Sequence of chain 1.C:
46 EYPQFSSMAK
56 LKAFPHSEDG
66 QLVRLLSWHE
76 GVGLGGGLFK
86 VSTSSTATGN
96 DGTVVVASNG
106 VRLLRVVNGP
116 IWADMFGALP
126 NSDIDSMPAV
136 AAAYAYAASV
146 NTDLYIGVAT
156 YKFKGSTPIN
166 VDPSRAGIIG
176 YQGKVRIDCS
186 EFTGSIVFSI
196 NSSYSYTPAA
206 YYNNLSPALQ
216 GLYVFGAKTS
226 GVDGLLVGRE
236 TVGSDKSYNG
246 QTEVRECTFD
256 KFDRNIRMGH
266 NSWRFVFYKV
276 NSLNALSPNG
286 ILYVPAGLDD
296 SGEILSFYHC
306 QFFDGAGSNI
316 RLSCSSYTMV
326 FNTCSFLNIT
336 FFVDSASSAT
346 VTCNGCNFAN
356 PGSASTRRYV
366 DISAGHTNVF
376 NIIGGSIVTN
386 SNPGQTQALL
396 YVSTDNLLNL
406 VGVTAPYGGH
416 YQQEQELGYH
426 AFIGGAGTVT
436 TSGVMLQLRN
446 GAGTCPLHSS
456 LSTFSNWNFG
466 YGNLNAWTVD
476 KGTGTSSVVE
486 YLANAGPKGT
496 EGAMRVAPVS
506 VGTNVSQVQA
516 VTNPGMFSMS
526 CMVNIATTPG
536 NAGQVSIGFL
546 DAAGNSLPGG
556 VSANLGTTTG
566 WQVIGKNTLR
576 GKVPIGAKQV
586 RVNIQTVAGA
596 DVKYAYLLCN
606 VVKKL

Binding-site contacts:
Ligand atom C2 contacts residue ASN385 of chain 1.C at 3.5 Å.
Ligand atom C5 contacts residue GLN442 of chain 1.C at 3.7 Å.
Ligand atom O4 contacts residue GLY446 of chain 1.C at 3.2 Å.
Ligand atom C1 contacts residue ASN385 of chain 1.C at 3.2 Å.
Ligand atom O3 contacts residue SER321 of chain 1.A at 3.4 Å.
Ligand atom O2 contacts residue SER342 of chain 1.A at 3.6 Å.
Ligand atom O4 contacts residue SER343 of chain 1.A at 2.5 Å (h-bond).
Ligand atom O1 contacts residue ASN572 of chain 1.C at 3.7 Å.
Ligand atom C6 contacts residue BGC1 of chain 1.E at 3.0 Å.
Ligand atom O5 contacts residue ASN572 of chain 1.C at 3.6 Å (h-bond).
Ligand atom C2 contacts residue SER321 of chain 1.A at 3.6 Å.
Ligand atom C3 contacts residue GLY446 of chain 1.C at 3.7 Å.
Ligand atom C6 contacts residue SER343 of chain 1.A at 3.6 Å.
Ligand atom O6 contacts residue THR384 of chain 1.C at 3.5 Å (h-bond).
Ligand atom O3 contacts residue HIS371 of chain 1.A at 3.7 Å.
Ligand atom O6 contacts residue ASN385 of chain 1.C at 2.9 Å (h-bond).
Ligand atom C4 contacts residue SER343 of chain 1.A at 3.4 Å.
Ligand atom O4 contacts residue GLN442 of chain 1.C at 2.8 Å (h-bond).
Ligand atom O6 contacts residue ASN445 of chain 1.C at 3.5 Å.
Ligand atom O2 contacts residue SER321 of chain 1.A at 2.7 Å (h-bond).
Ligand atom O3 contacts residue SER342 of chain 1.A at 2.8 Å (h-bond).
Ligand atom C5 contacts residue ACE1 of chain 1.W at 3.7 Å.
Ligand atom C6 contacts residue ACE1 of chain 1.W at 2.5 Å.
Ligand atom C2 contacts residue GLY446 of chain 1.C at 3.6 Å.
Ligand atom C6 contacts residue ASN385 of chain 1.C at 3.6 Å.
Ligand atom O3 contacts residue SER321 of chain 1.A at 3.6 Å.
Ligand atom O2 contacts residue LYS241 of chain 1.A at 3.4 Å (salt-bridge).
Ligand atom O3 contacts residue GLY446 of chain 1.C at 3.5 Å (h-bond).
Ligand atom O2 contacts residue GLY446 of chain 1.C at 2.9 Å (h-bond).
Ligand atom O6 contacts residue ACE1 of chain 1.W at 1.4 Å.
Ligand atom O4 contacts residue BGC1 of chain 1.E at 3.5 Å (h-bond).
Ligand atom C3 contacts residue SER321 of chain 1.A at 3.5 Å.
Ligand atom O4 contacts residue HIS371 of chain 1.A at 2.9 Å (h-bond).
Ligand atom O5 contacts residue GLY446 of chain 1.C at 3.6 Å (h-bond).
Ligand atom O6 contacts residue HIS371 of chain 1.A at 3.5 Å.
Ligand atom O2 contacts residue ARG444 of chain 1.C at 3.7 Å.
Ligand atom C6 contacts residue ASN445 of chain 1.C at 3.4 Å.
Ligand atom C3 contacts residue SER342 of chain 1.A at 3.7 Å.
Ligand atom C3 contacts residue ASN385 of chain 1.C at 3.7 Å.
Ligand atom O6 contacts residue BGC1 of chain 1.E at 3.5 Å (h-bond).

A small-molecule ligand and the protein it binds are described below.
Small molecule (SMILES): O=C(O)[C@H]1O[C@H](O[C@@H]2[C@H](O)[C@H](O[C@H]3[C@H](O)[C@@H](O)[C@@H](O[C@@H]4[C@@H](O)[C@H](O[C@H]5[C@H](O[C@H]6O[C@H](C(=O)O)[C@@H](O)[C@H](O)[C@H]6O)[C@H](O)[C@H](O[C@H]6[C@H](O)[C@@H](O)[C@@H](O[C@@H]7[C@@H](O)[C@H](O)O[C@H](CO)[C@H]7O)O[C@@H]6CO)O[C@@H]5CO)O[C@H](CO)[C@H]4O)O[C@@H]3CO)O[C@H](CO)[C@H]2O)[C@H](O)[C@@H](O)[C@@H]1O

Sequence of chain 1.A:
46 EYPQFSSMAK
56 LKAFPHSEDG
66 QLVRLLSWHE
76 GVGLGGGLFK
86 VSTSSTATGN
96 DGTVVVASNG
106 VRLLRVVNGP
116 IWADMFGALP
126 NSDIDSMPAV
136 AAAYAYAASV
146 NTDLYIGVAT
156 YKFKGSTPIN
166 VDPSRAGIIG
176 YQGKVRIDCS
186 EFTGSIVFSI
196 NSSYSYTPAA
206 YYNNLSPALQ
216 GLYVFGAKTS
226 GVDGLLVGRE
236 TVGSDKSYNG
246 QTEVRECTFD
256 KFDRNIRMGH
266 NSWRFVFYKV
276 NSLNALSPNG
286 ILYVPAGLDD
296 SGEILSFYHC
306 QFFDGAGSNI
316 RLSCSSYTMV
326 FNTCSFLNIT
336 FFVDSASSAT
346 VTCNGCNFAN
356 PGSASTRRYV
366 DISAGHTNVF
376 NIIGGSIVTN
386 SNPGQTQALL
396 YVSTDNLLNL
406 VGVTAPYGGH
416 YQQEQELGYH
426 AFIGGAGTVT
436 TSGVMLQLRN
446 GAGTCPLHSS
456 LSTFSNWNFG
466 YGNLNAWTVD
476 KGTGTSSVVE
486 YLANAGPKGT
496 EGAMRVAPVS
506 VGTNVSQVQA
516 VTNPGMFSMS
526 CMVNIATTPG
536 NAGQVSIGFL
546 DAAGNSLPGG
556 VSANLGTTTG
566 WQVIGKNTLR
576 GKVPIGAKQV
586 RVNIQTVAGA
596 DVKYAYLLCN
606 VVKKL